Sequence of chain 14.A:
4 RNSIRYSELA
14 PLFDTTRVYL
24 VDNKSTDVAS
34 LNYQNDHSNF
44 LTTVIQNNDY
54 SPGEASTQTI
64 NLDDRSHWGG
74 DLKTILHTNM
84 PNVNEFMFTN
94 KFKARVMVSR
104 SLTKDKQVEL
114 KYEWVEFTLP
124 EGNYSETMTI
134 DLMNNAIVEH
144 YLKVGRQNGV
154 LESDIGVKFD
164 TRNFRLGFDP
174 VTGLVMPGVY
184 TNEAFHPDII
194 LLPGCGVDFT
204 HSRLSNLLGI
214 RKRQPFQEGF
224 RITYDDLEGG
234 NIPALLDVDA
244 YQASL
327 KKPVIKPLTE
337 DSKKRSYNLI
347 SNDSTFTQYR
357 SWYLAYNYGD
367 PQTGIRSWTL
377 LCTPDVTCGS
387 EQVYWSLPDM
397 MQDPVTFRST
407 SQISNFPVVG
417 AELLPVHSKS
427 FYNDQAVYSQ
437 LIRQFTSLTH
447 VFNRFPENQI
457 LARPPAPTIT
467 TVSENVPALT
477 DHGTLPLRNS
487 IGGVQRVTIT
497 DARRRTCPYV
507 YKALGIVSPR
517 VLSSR

A protein and the small-molecule ligand that binds it are described below.
Small molecule (SMILES): CCCCCCCCCCCC[N+](C)(C)CCCS(=O)(=O)O

Binding-site contacts:
Ligand atom C5 contacts residue C151 of chain 14.D at 4.0 Å.
Ligand atom C10 contacts residue C151 of chain 14.D at 3.4 Å.
Ligand atom O1S contacts residue PHE223 of chain 14.A at 4.5 Å.
Ligand atom O3S contacts residue ARG224 of chain 14.A at 2.9 Å (salt-bridge).
Ligand atom C16 contacts residue ASP229 of chain 14.A at 4.3 Å.
Ligand atom C7 contacts residue C151 of chain 14.D at 3.4 Å.
Ligand atom O1S contacts residue GLY222 of chain 14.A at 2.3 Å (h-bond).
Ligand atom S1 contacts residue TRP374 of chain 14.A at 4.0 Å.
Ligand atom C9 contacts residue C151 of chain 14.D at 3.4 Å.
Ligand atom S1 contacts residue ARG224 of chain 14.A at 4.3 Å.
Ligand atom O3S contacts residue GLY222 of chain 14.A at 2.9 Å (h-bond).
Ligand atom C6 contacts residue C151 of chain 14.D at 4.2 Å.
Ligand atom O3S contacts residue PHE223 of chain 14.A at 3.9 Å.
Ligand atom O2S contacts residue ARG224 of chain 14.A at 4.5 Å.
Ligand atom C12 contacts residue C151 of chain 14.D at 3.4 Å.
Ligand atom C11 contacts residue C151 of chain 14.D at 3.5 Å.
Ligand atom C8 contacts residue C151 of chain 14.D at 3.7 Å.
Ligand atom O2S contacts residue GLY222 of chain 14.A at 3.3 Å (h-bond).
Ligand atom S1 contacts residue LYS215 of chain 14.A at 4.1 Å.
Ligand atom S1 contacts residue GLY222 of chain 14.A at 3.0 Å (h-bond).
Ligand atom C1 contacts residue TRP374 of chain 14.A at 3.6 Å (hydrophobic).
Ligand atom C2 contacts residue TRP374 of chain 14.A at 4.1 Å (hydrophobic).
Ligand atom O1S contacts residue LYS215 of chain 14.A at 2.7 Å (salt-bridge).
Ligand atom O3S contacts residue TRP374 of chain 14.A at 3.3 Å.
Ligand atom C3 contacts residue TRP374 of chain 14.A at 4.3 Å (hydrophobic).
Ligand atom O1S contacts residue TRP374 of chain 14.A at 4.3 Å.
Ligand atom C13 contacts residue C151 of chain 14.D at 4.5 Å.